A protein and the small-molecule ligand that binds it are described below.
Small molecule (SMILES): CC(=O)N[C@@H]1[C@@H](O)[C@H](O)[C@@H](CO)O[C@H]1O

Binding-site contacts:
Ligand atom N2 contacts residue ASN107 of chain 1.B at 2.8 Å (h-bond).
Ligand atom O5 contacts residue ASN107 of chain 1.B at 2.4 Å (h-bond).
Ligand atom C7 contacts residue ASN107 of chain 1.B at 3.8 Å.
Ligand atom C5 contacts residue GLU110 of chain 1.B at 3.7 Å.
Ligand atom C1 contacts residue SER109 of chain 1.B at 3.6 Å.
Ligand atom C2 contacts residue SER109 of chain 1.B at 4.2 Å.
Ligand atom O5 contacts residue GLU110 of chain 1.B at 3.9 Å.
Ligand atom C4 contacts residue ASN107 of chain 1.B at 4.2 Å.
Ligand atom C1 contacts residue ASN107 of chain 1.B at 1.4 Å.
Ligand atom C2 contacts residue ASN107 of chain 1.B at 2.5 Å.
Ligand atom C3 contacts residue ASN107 of chain 1.B at 3.8 Å.
Ligand atom C5 contacts residue ASN107 of chain 1.B at 3.7 Å.
Ligand atom N2 contacts residue SER109 of chain 1.B at 3.9 Å.
Ligand atom O7 contacts residue ASN107 of chain 1.B at 4.3 Å.
Ligand atom C6 contacts residue GLU110 of chain 1.B at 3.4 Å.

Sequence of chain 1.B:
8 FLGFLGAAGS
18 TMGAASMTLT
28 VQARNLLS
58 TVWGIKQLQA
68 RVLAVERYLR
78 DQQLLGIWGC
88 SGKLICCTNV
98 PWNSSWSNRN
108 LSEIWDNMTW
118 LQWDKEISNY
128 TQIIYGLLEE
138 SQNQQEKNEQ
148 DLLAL